Sequence of chain 1.B:
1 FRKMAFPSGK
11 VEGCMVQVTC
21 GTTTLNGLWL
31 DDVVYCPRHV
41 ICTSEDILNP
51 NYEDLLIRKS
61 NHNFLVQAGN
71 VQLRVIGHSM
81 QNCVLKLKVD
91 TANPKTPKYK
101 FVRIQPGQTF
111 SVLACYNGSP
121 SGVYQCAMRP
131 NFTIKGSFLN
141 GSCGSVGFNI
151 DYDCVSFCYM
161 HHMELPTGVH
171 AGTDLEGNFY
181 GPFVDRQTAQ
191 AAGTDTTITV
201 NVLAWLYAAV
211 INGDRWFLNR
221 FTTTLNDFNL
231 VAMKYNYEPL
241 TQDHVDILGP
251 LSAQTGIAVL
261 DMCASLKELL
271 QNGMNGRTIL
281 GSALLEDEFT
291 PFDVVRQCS

Binding-site contacts:
Ligand atom C29 contacts residue LEU139 of chain 1.B at 3.8 Å (hydrophobic).
Ligand atom C14 contacts residue GLN187 of chain 1.B at 3.4 Å.
Ligand atom O8 contacts residue GLN187 of chain 1.B at 3.1 Å (h-bond).
Ligand atom O10 contacts residue GLU164 of chain 1.B at 3.0 Å (salt-bridge).
Ligand atom C25 contacts residue LEU139 of chain 1.B at 3.4 Å (hydrophobic).
Ligand atom C27 contacts residue GLU164 of chain 1.B at 3.1 Å.
Ligand atom N19 contacts residue CYS143 of chain 1.B at 3.0 Å (h-bond).
Ligand atom C6 contacts residue THR188 of chain 1.B at 3.5 Å.
Ligand atom C7 contacts residue GLU164 of chain 1.B at 3.1 Å.
Ligand atom O22 contacts residue SER142 of chain 1.B at 3.4 Å (h-bond).
Ligand atom C24 contacts residue HIS161 of chain 1.B at 3.7 Å.
Ligand atom O10 contacts residue MET163 of chain 1.B at 3.2 Å.
Ligand atom C16 contacts residue HIS39 of chain 1.B at 3.8 Å.
Ligand atom C26 contacts residue HIS161 of chain 1.B at 3.3 Å.
Ligand atom C21 contacts residue CYS143 of chain 1.B at 1.6 Å (hydrophobic).
Ligand atom N19 contacts residue HIS162 of chain 1.B at 3.0 Å (h-bond).
Ligand atom C12 contacts residue GLN187 of chain 1.B at 3.8 Å.
Ligand atom C12 contacts residue HIS162 of chain 1.B at 3.4 Å.
Ligand atom C24 contacts residue CYS143 of chain 1.B at 3.2 Å (hydrophobic).
Ligand atom C5 contacts residue ALA189 of chain 1.B at 3.5 Å (hydrophobic).
Ligand atom C17 contacts residue HIS162 of chain 1.B at 3.7 Å.
Ligand atom C5 contacts residue THR188 of chain 1.B at 3.3 Å.
Ligand atom O22 contacts residue GLY141 of chain 1.B at 3.4 Å (h-bond).
Ligand atom C2 contacts residue GLU164 of chain 1.B at 3.8 Å.
Ligand atom C15 contacts residue MET163 of chain 1.B at 3.6 Å (hydrophobic).
Ligand atom C27 contacts residue PHE138 of chain 1.B at 3.2 Å (hydrophobic).
Ligand atom C20 contacts residue CYS143 of chain 1.B at 2.7 Å (hydrophobic).
Ligand atom C9 contacts residue GLN187 of chain 1.B at 3.8 Å.
Ligand atom N11 contacts residue GLN187 of chain 1.B at 3.0 Å (h-bond).
Ligand atom C6 contacts residue GLN187 of chain 1.B at 3.3 Å.
Ligand atom C26 contacts residue GLU164 of chain 1.B at 3.5 Å.
Ligand atom C15 contacts residue HIS162 of chain 1.B at 3.6 Å.
Ligand atom C29 contacts residue ASN140 of chain 1.B at 3.7 Å.
Ligand atom C4 contacts residue ALA189 of chain 1.B at 3.5 Å (hydrophobic).
Ligand atom O30 contacts residue ASN140 of chain 1.B at 2.9 Å (h-bond).
Ligand atom C13 contacts residue GLN187 of chain 1.B at 3.3 Å.
Ligand atom C1 contacts residue GLN187 of chain 1.B at 3.9 Å.
Ligand atom C9 contacts residue MET163 of chain 1.B at 3.8 Å (hydrophobic).
Ligand atom O22 contacts residue CYS143 of chain 1.B at 2.8 Å (h-bond).
Ligand atom C16 contacts residue GLN187 of chain 1.B at 3.8 Å.

A protein and the small-molecule ligand that binds it are described below.
Small molecule (SMILES): CC(C)C[C@H](NC(=O)OCc1ccccc1)C(=O)N[C@H](CO)C[C@@H]1CCNC1=O